A protein and the small-molecule ligand that binds it are described below.
Small molecule (SMILES): N[C@@H](CCC(=O)O)C(=O)O

Sequence of chain 1.A:
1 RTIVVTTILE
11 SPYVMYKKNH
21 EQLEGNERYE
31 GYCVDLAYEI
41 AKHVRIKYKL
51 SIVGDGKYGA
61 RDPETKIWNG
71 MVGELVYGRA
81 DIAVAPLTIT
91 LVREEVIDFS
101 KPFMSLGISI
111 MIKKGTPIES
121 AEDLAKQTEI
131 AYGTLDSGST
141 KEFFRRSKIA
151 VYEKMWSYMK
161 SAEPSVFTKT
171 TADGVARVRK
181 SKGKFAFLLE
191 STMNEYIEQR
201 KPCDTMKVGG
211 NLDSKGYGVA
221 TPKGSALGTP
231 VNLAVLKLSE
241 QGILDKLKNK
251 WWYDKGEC

Binding-site contacts:
Ligand atom OXT contacts residue ARG93 of chain 1.A at 2.9 Å (salt-bridge).
Ligand atom CD contacts residue LEU135 of chain 1.A at 4.0 Å (hydrophobic).
Ligand atom C contacts residue SER139 of chain 1.A at 3.4 Å.
Ligand atom CG contacts residue LEU135 of chain 1.A at 3.7 Å (hydrophobic).
Ligand atom OXT contacts residue SER139 of chain 1.A at 4.0 Å.
Ligand atom CA contacts residue SER139 of chain 1.A at 3.3 Å.
Ligand atom OXT contacts residue TYR58 of chain 1.A at 3.5 Å.
Ligand atom OXT contacts residue LEU87 of chain 1.A at 3.6 Å.
Ligand atom OE2 contacts residue SER139 of chain 1.A at 3.3 Å (h-bond).
Ligand atom N contacts residue GLU190 of chain 1.A at 2.8 Å (salt-bridge).
Ligand atom N contacts residue PRO86 of chain 1.A at 2.8 Å (h-bond).
Ligand atom OE1 contacts residue GLU190 of chain 1.A at 3.9 Å.
Ligand atom OE2 contacts residue GLY138 of chain 1.A at 3.7 Å.
Ligand atom CA contacts residue GLU190 of chain 1.A at 3.4 Å.
Ligand atom OE2 contacts residue LEU135 of chain 1.A at 4.1 Å.
Ligand atom CB contacts residue LEU135 of chain 1.A at 4.0 Å (hydrophobic).
Ligand atom OXT contacts residue PRO86 of chain 1.A at 3.7 Å.
Ligand atom C contacts residue THR88 of chain 1.A at 3.7 Å.
Ligand atom N contacts residue THR88 of chain 1.A at 2.9 Å (h-bond).
Ligand atom O contacts residue ARG93 of chain 1.A at 2.8 Å (salt-bridge).
Ligand atom O contacts residue SER139 of chain 1.A at 2.9 Å (h-bond).
Ligand atom N contacts residue SER139 of chain 1.A at 4.1 Å.
Ligand atom C contacts residue TYR58 of chain 1.A at 3.6 Å (hydrophobic).
Ligand atom CB contacts residue GLU190 of chain 1.A at 4.0 Å.
Ligand atom CA contacts residue PRO86 of chain 1.A at 4.0 Å (hydrophobic).
Ligand atom CA contacts residue THR88 of chain 1.A at 3.5 Å.
Ligand atom CA contacts residue TYR58 of chain 1.A at 4.0 Å (hydrophobic).
Ligand atom CG contacts residue GLU190 of chain 1.A at 3.5 Å.
Ligand atom OE1 contacts residue THR140 of chain 1.A at 2.6 Å (h-bond).
Ligand atom OE2 contacts residue THR140 of chain 1.A at 3.1 Å (h-bond).
Ligand atom N contacts residue TYR58 of chain 1.A at 4.0 Å.
Ligand atom CD contacts residue GLU190 of chain 1.A at 4.0 Å.
Ligand atom C contacts residue ARG93 of chain 1.A at 3.5 Å.
Ligand atom O contacts residue GLY138 of chain 1.A at 3.2 Å.
Ligand atom CG contacts residue TYR58 of chain 1.A at 4.2 Å (hydrophobic).
Ligand atom OXT contacts residue THR88 of chain 1.A at 2.9 Å (h-bond).
Ligand atom CB contacts residue TYR58 of chain 1.A at 3.5 Å (hydrophobic).
Ligand atom N contacts residue TYR217 of chain 1.A at 3.7 Å.
Ligand atom O contacts residue TYR58 of chain 1.A at 3.4 Å.
Ligand atom CD contacts residue THR140 of chain 1.A at 3.3 Å.